This protein binds this small molecule.
Small molecule (SMILES): O=C(O)[C@@H]1C[C@]2(C(=O)O)C=C[C@@H](O)[C@@H](C2)O1

Binding-site contacts:
Ligand atom C4 contacts residue ASP48 of chain 2.B at 3.6 Å.
Ligand atom C6 contacts residue VAL85 of chain 2.B at 3.7 Å (hydrophobic).
Ligand atom C11 contacts residue LYS39 of chain 2.B at 3.5 Å.
Ligand atom C3 contacts residue ARG51 of chain 2.B at 3.8 Å.
Ligand atom C3 contacts residue GLU52 of chain 2.B at 3.6 Å.
Ligand atom O7 contacts residue LYS39 of chain 2.B at 2.9 Å (salt-bridge).
Ligand atom O3 contacts residue ARG11 of chain 2.A at 2.9 Å (salt-bridge).
Ligand atom C4 contacts residue VAL46 of chain 2.B at 3.6 Å (hydrophobic).
Ligand atom O7 contacts residue GLN88 of chain 2.B at 2.9 Å (h-bond).
Ligand atom O7 contacts residue VAL46 of chain 2.B at 3.7 Å.
Ligand atom C5 contacts residue VAL46 of chain 2.B at 3.7 Å (hydrophobic).
Ligand atom C6 contacts residue SER84 of chain 2.B at 3.4 Å.
Ligand atom C8 contacts residue VAL35 of chain 2.B at 3.8 Å (hydrophobic).
Ligand atom O4 contacts residue LYS39 of chain 2.B at 2.8 Å (salt-bridge).
Ligand atom C11 contacts residue VAL35 of chain 2.B at 3.8 Å (hydrophobic).
Ligand atom C2 contacts residue GLU52 of chain 2.B at 3.8 Å.
Ligand atom C2 contacts residue ARG51 of chain 2.B at 3.9 Å.
Ligand atom O5 contacts residue GLU52 of chain 2.B at 2.5 Å (salt-bridge).
Ligand atom O5 contacts residue ASP48 of chain 2.B at 2.9 Å (salt-bridge).
Ligand atom C1 contacts residue SER84 of chain 2.B at 3.8 Å.
Ligand atom C10 contacts residue SER84 of chain 2.B at 3.6 Å.
Ligand atom C10 contacts residue LEU55 of chain 2.B at 4.0 Å (hydrophobic).
Ligand atom O2 contacts residue ARG28 of chain 2.B at 2.9 Å (salt-bridge).
Ligand atom C8 contacts residue GLN88 of chain 2.B at 3.6 Å.
Ligand atom O4 contacts residue ARG11 of chain 2.A at 2.9 Å (salt-bridge).
Ligand atom C10 contacts residue ARG28 of chain 2.B at 3.4 Å.
Ligand atom C4 contacts residue GLU52 of chain 2.B at 3.7 Å.
Ligand atom C9 contacts residue SER84 of chain 2.B at 4.0 Å.
Ligand atom C11 contacts residue ARG11 of chain 2.A at 3.6 Å.
Ligand atom C5 contacts residue GLN88 of chain 2.B at 3.6 Å.
Ligand atom O5 contacts residue VAL46 of chain 2.B at 3.9 Å.
Ligand atom O2 contacts residue LEU55 of chain 2.B at 3.0 Å.
Ligand atom C5 contacts residue LYS39 of chain 2.B at 3.9 Å.
Ligand atom O1 contacts residue ARG28 of chain 2.B at 2.8 Å (salt-bridge).
Ligand atom C8 contacts residue LYS39 of chain 2.B at 3.5 Å.
Ligand atom O5 contacts residue ARG47 of chain 2.B at 3.6 Å.
Ligand atom C3 contacts residue ASP48 of chain 2.B at 3.8 Å.
Ligand atom O1 contacts residue SER84 of chain 2.B at 2.7 Å (h-bond).
Ligand atom O1 contacts residue ILE81 of chain 2.B at 3.6 Å.
Ligand atom C5 contacts residue VAL85 of chain 2.B at 3.9 Å (hydrophobic).

Sequence of chain 2.B:
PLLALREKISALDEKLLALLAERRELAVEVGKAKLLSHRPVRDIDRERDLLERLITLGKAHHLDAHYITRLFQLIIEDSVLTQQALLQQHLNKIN

Sequence of chain 2.A:
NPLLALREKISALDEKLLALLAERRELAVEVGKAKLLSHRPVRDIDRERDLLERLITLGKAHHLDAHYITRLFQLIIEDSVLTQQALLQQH